Sequence of chain 1.E:
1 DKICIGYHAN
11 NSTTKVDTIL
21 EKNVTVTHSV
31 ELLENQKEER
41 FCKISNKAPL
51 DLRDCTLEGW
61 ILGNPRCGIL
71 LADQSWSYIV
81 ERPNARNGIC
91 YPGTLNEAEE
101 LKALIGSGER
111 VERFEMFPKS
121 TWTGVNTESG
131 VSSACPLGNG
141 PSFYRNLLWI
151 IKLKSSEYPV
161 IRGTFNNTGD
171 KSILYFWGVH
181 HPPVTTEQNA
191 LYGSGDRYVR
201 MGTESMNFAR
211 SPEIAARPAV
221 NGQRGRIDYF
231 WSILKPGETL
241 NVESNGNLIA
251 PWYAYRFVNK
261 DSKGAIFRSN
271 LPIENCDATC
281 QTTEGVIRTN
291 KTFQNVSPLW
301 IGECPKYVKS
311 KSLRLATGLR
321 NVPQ

Binding-site contacts:
Ligand atom C10 contacts residue VAL131 of chain 1.E at 3.9 Å (hydrophobic).
Ligand atom C9 contacts residue TRP149 of chain 1.E at 3.4 Å (hydrophobic).
Ligand atom N5 contacts residue VAL131 of chain 1.E at 2.9 Å (h-bond).
Ligand atom O4 contacts residue GLY222 of chain 1.E at 3.6 Å.
Ligand atom C5 contacts residue VAL131 of chain 1.E at 3.6 Å (hydrophobic).
Ligand atom O1A contacts residue SER133 of chain 1.E at 3.9 Å.
Ligand atom O6 contacts residue GLN223 of chain 1.E at 3.9 Å.
Ligand atom C1 contacts residue SER132 of chain 1.E at 3.1 Å.
Ligand atom O1A contacts residue SER132 of chain 1.E at 2.4 Å (h-bond).
Ligand atom C9 contacts residue HIS180 of chain 1.E at 3.3 Å.
Ligand atom C11 contacts residue LEU191 of chain 1.E at 3.6 Å (hydrophobic).
Ligand atom O10 contacts residue SER129 of chain 1.E at 3.1 Å (h-bond).
Ligand atom C4 contacts residue GLN223 of chain 1.E at 3.3 Å.
Ligand atom O9 contacts residue TYR91 of chain 1.E at 2.8 Å (h-bond).
Ligand atom O1A contacts residue TYR91 of chain 1.E at 3.9 Å.
Ligand atom O8 contacts residue TYR91 of chain 1.E at 3.1 Å (h-bond).
Ligand atom C9 contacts residue GLU187 of chain 1.E at 2.9 Å.
Ligand atom O1B contacts residue SER133 of chain 1.E at 2.4 Å (h-bond).
Ligand atom O4 contacts residue VAL131 of chain 1.E at 3.9 Å.
Ligand atom O9 contacts residue GLU187 of chain 1.E at 2.8 Å (salt-bridge).
Ligand atom O1A contacts residue GLN223 of chain 1.E at 3.2 Å.
Ligand atom O8 contacts residue TRP149 of chain 1.E at 3.7 Å.
Ligand atom O8 contacts residue GLN223 of chain 1.E at 3.1 Å (h-bond).
Ligand atom O3 contacts residue GLN223 of chain 1.E at 3.2 Å (h-bond).
Ligand atom C9 contacts residue TYR91 of chain 1.E at 3.1 Å (hydrophobic).
Ligand atom C8 contacts residue GLU187 of chain 1.E at 3.4 Å.
Ligand atom O4 contacts residue GLN223 of chain 1.E at 2.8 Å (h-bond).
Ligand atom C8 contacts residue TRP149 of chain 1.E at 3.8 Å (hydrophobic).
Ligand atom O1B contacts residue SER132 of chain 1.E at 3.0 Å.
Ligand atom C1 contacts residue GLN223 of chain 1.E at 3.5 Å.
Ligand atom C4 contacts residue VAL131 of chain 1.E at 3.4 Å (hydrophobic).
Ligand atom C8 contacts residue TYR91 of chain 1.E at 3.7 Å (hydrophobic).
Ligand atom O9 contacts residue HIS180 of chain 1.E at 3.2 Å (h-bond).
Ligand atom C10 contacts residue SER129 of chain 1.E at 3.7 Å.
Ligand atom O7 contacts residue GLU187 of chain 1.E at 3.4 Å (salt-bridge).
Ligand atom C7 contacts residue TRP149 of chain 1.E at 3.7 Å (hydrophobic).
Ligand atom O1B contacts residue GLN223 of chain 1.E at 3.7 Å.
Ligand atom C2 contacts residue GLN223 of chain 1.E at 3.9 Å.
Ligand atom C1 contacts residue SER133 of chain 1.E at 3.5 Å.
Ligand atom O10 contacts residue ILE151 of chain 1.E at 3.8 Å.

A small-molecule ligand and the protein it binds are described below.
Small molecule (SMILES): CC(=O)N[C@H]1[C@H]([C@H](O)[C@H](O)CO)O[C@@](O[C@H]2[C@@H](O)[C@@H](CO)O[C@@H](O[C@H]3[C@H](O)[C@@H](CO)OC[C@@H]3NC(C)=O)[C@@H]2O)(C(=O)O)C[C@@H]1O